Sequence of chain 27.C:
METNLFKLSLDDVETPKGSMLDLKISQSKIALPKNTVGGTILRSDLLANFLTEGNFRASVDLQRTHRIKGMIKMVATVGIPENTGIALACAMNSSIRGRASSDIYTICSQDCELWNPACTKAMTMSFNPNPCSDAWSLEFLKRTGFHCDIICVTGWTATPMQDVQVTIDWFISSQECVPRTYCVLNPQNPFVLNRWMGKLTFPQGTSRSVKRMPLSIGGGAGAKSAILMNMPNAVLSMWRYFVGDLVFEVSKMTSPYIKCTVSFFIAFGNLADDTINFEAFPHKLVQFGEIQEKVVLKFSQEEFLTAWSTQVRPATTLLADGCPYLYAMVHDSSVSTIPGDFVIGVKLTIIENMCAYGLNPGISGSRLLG

A small-molecule ligand and the protein it binds are described below.
Small molecule (SMILES): Nc1ccn([C@@H]2O[C@H](CO[P](=O)(O)O[C@H]3[C@@H](O)[C@H](n4ccc(=O)[nH]c4=O)O[C@@H]3CO[P](=O)(O)O[C@H]3[C@@H](O)[C@H](n4ccc(N)nc4=O)O[C@@H]3CO[P](=O)(O)O[C@H]3[C@@H](O)[C@H](n4ccc(=O)[nH]c4=O)O[C@@H]3CO[P](=O)(O)O[C@H]3[C@@H](O)[C@H](n4cnc5c(=O)nc(N)[nH]c54)O[C@@H]3CO[P](=O)(O)O[C@H]3[C@@H](O)[C@H](n4cnc5c(N)ncnc54)O[C@@H]3CO)[C@@H](O)[C@H]2O)c(=O)n1

Sequence of chain 6.C:
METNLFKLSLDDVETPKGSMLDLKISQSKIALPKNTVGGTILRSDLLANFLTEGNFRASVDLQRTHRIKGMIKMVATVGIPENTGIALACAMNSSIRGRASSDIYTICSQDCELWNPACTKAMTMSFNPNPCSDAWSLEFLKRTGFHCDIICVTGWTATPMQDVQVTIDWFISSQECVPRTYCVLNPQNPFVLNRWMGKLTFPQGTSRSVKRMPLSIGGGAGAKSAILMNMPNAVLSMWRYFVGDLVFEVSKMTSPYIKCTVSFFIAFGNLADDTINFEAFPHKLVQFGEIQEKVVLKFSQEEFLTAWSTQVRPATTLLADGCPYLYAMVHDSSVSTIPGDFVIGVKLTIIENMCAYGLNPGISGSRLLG

Binding-site contacts:
Ligand atom C6 contacts residue ILE350 of chain 27.C at 3.8 Å (hydrophobic).
Ligand atom P contacts residue THR3 of chain 6.C at 3.9 Å.
Ligand atom C1' contacts residue PRO190 of chain 27.C at 3.9 Å (hydrophobic).
Ligand atom O2' contacts residue SER126 of chain 27.C at 3.6 Å (h-bond).
Ligand atom C4 contacts residue VAL192 of chain 27.C at 3.9 Å (hydrophobic).
Ligand atom O2' contacts residue MET1 of chain 6.C at 3.2 Å (h-bond).
Ligand atom N6 contacts residue ILE350 of chain 27.C at 4.0 Å.
Ligand atom N6 contacts residue THR349 of chain 27.C at 3.9 Å.
Ligand atom O3' contacts residue THR3 of chain 6.C at 3.8 Å.
Ligand atom C4' contacts residue MET1 of chain 6.C at 3.9 Å (hydrophobic).
Ligand atom O4' contacts residue MET1 of chain 6.C at 3.7 Å.
Ligand atom OP1 contacts residue SER126 of chain 27.C at 2.8 Å (h-bond).
Ligand atom N7 contacts residue ILE350 of chain 27.C at 3.8 Å.
Ligand atom OP1 contacts residue LYS7 of chain 6.C at 3.4 Å (salt-bridge).
Ligand atom O5' contacts residue LYS7 of chain 6.C at 3.4 Å (salt-bridge).
Ligand atom C4' contacts residue GLU2 of chain 6.C at 3.5 Å.
Ligand atom OP1 contacts residue ASN4 of chain 6.C at 3.5 Å.
Ligand atom P contacts residue LYS7 of chain 6.C at 3.2 Å.
Ligand atom C1' contacts residue ARG180 of chain 27.C at 3.7 Å.
Ligand atom OP2 contacts residue LYS7 of chain 6.C at 2.6 Å (salt-bridge).
Ligand atom O4' contacts residue ARG180 of chain 27.C at 4.0 Å.
Ligand atom C4' contacts residue SER126 of chain 27.C at 3.4 Å.
Ligand atom C2 contacts residue VAL192 of chain 27.C at 3.7 Å (hydrophobic).
Ligand atom O2' contacts residue MET125 of chain 27.C at 3.6 Å.
Ligand atom OP1 contacts residue THR3 of chain 6.C at 2.9 Å (h-bond).
Ligand atom C5' contacts residue GLU2 of chain 6.C at 3.2 Å.
Ligand atom OP1 contacts residue THR124 of chain 27.C at 4.0 Å.
Ligand atom N3 contacts residue VAL192 of chain 27.C at 3.4 Å.
Ligand atom C5' contacts residue THR124 of chain 27.C at 3.5 Å.
Ligand atom C4' contacts residue THR124 of chain 27.C at 3.6 Å.
Ligand atom N3 contacts residue ARG180 of chain 27.C at 4.0 Å.
Ligand atom OP1 contacts residue THR124 of chain 27.C at 3.8 Å.
Ligand atom C2 contacts residue ARG180 of chain 27.C at 3.6 Å.
Ligand atom O2' contacts residue ARG180 of chain 27.C at 3.9 Å.
Ligand atom C5 contacts residue ILE350 of chain 27.C at 3.6 Å (hydrophobic).
Ligand atom P contacts residue SER126 of chain 27.C at 3.7 Å.
Ligand atom O3' contacts residue SER126 of chain 27.C at 3.3 Å.
Ligand atom C5' contacts residue SER126 of chain 27.C at 3.9 Å.
Ligand atom O3' contacts residue GLU2 of chain 6.C at 3.6 Å.
Ligand atom O4' contacts residue PRO190 of chain 27.C at 3.2 Å.